Binding-site contacts:
Ligand atom C3 contacts residue MET86 of chain 1.A at 3.8 Å (hydrophobic).
Ligand atom N14 contacts residue MET121 of chain 1.A at 3.9 Å.
Ligand atom N11 contacts residue GLN52 of chain 1.A at 3.6 Å.
Ligand atom C19 contacts residue THR218 of chain 1.A at 3.1 Å.
Ligand atom C30 contacts residue LEU214 of chain 1.A at 3.8 Å (hydrophobic).
Ligand atom C7 contacts residue LEU45 of chain 1.A at 3.8 Å (hydrophobic).
Ligand atom C17 contacts residue THR218 of chain 1.A at 3.0 Å.
Ligand atom O29 contacts residue MET121 of chain 1.A at 3.9 Å.
Ligand atom C5 contacts residue LEU45 of chain 1.A at 3.3 Å (hydrophobic).
Ligand atom O28 contacts residue MET83 of chain 1.A at 3.8 Å.
Ligand atom N11 contacts residue LEU48 of chain 1.A at 3.5 Å.
Ligand atom C9 contacts residue MET86 of chain 1.A at 3.6 Å (hydrophobic).
Ligand atom C13 contacts residue LEU45 of chain 1.A at 3.9 Å (hydrophobic).
Ligand atom C2 contacts residue PHE105 of chain 1.A at 3.8 Å (hydrophobic).
Ligand atom O29 contacts residue LEU45 of chain 1.A at 3.0 Å.
Ligand atom N11 contacts residue PHE105 of chain 1.A at 3.5 Å (h-bond).
Ligand atom C15 contacts residue THR218 of chain 1.A at 2.9 Å.
Ligand atom C10 contacts residue LEU48 of chain 1.A at 3.7 Å (hydrophobic).
Ligand atom N14 contacts residue THR218 of chain 1.A at 3.7 Å.
Ligand atom O25 contacts residue MET236 of chain 1.A at 3.9 Å.
Ligand atom C22 contacts residue MET121 of chain 1.A at 3.4 Å (hydrophobic).
Ligand atom C7 contacts residue LEU48 of chain 1.A at 3.8 Å (hydrophobic).
Ligand atom C5 contacts residue GLY49 of chain 1.A at 3.8 Å.
Ligand atom CL1 contacts residue MET90 of chain 1.A at 3.2 Å.
Ligand atom C19 contacts residue LEU42 of chain 1.A at 3.6 Å (hydrophobic).
Ligand atom C7 contacts residue MET86 of chain 1.A at 3.6 Å (hydrophobic).
Ligand atom O25 contacts residue ASN46 of chain 1.A at 2.7 Å (h-bond).
Ligand atom CL1 contacts residue MET86 of chain 1.A at 3.1 Å.
Ligand atom C5 contacts residue MET86 of chain 1.A at 3.8 Å (hydrophobic).
Ligand atom C22 contacts residue THR218 of chain 1.A at 3.6 Å.
Ligand atom N11 contacts residue ARG93 of chain 1.A at 3.2 Å (salt-bridge).
Ligand atom C4 contacts residue MET86 of chain 1.A at 3.7 Å (hydrophobic).
Ligand atom C30 contacts residue MET128 of chain 1.A at 3.6 Å (hydrophobic).
Ligand atom C7 contacts residue GLY49 of chain 1.A at 3.7 Å.
Ligand atom C19 contacts residue ASN46 of chain 1.A at 3.3 Å.
Ligand atom O28 contacts residue MET86 of chain 1.A at 3.2 Å.
Ligand atom CL1 contacts residue PHE105 of chain 1.A at 3.7 Å.
Ligand atom C17 contacts residue ASN46 of chain 1.A at 3.1 Å.
Ligand atom O25 contacts residue LEU45 of chain 1.A at 3.6 Å.
Ligand atom C22 contacts residue LEU42 of chain 1.A at 3.9 Å (hydrophobic).

Sequence of chain 1.A:
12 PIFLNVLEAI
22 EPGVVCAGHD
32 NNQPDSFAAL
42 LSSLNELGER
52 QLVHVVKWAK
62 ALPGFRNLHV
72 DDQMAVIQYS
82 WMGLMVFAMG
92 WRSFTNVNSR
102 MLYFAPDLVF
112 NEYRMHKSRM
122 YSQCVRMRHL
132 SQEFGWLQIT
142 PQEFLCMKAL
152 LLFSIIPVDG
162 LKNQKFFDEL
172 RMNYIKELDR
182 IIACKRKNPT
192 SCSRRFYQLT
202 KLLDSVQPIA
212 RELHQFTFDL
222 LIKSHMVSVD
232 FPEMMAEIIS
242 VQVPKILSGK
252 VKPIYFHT

The protein below binds the small molecule below.
Small molecule (SMILES): Cc1c(N2C(=O)[C@@H]3[C@H](O)CCN3C2=O)ccc(C#N)c1Cl